Binding-site contacts:
Ligand atom C2 contacts residue ALA279 of chain 1.A at 3.4 Å (hydrophobic).
Ligand atom N7 contacts residue ASN215 of chain 1.A at 3.0 Å (h-bond).
Ligand atom C5' contacts residue THR155 of chain 1.C at 3.5 Å.
Ligand atom C2' contacts residue ASP16 of chain 1.C at 3.6 Å.
Ligand atom C8 contacts residue PHE213 of chain 1.A at 3.6 Å (hydrophobic).
Ligand atom C2' contacts residue PHE213 of chain 1.A at 3.6 Å (hydrophobic).
Ligand atom O2' contacts residue TRP50 of chain 1.C at 3.2 Å.
Ligand atom F19 contacts residue GLY158 of chain 1.C at 2.9 Å.
Ligand atom C6 contacts residue PHE254 of chain 1.A at 3.4 Å (hydrophobic).
Ligand atom N1 contacts residue ALA279 of chain 1.A at 2.8 Å (h-bond).
Ligand atom C3' contacts residue ASP16 of chain 1.C at 3.3 Å.
Ligand atom C2 contacts residue PRO78 of chain 1.C at 3.7 Å (hydrophobic).
Ligand atom C5 contacts residue TRP50 of chain 1.C at 3.5 Å (hydrophobic).
Ligand atom C5 contacts residue PHE254 of chain 1.A at 3.6 Å (hydrophobic).
Ligand atom N7 contacts residue PHE254 of chain 1.A at 3.5 Å.
Ligand atom C4' contacts residue TYR77 of chain 1.C at 3.5 Å (hydrophobic).
Ligand atom O3' contacts residue TYR77 of chain 1.C at 3.1 Å (h-bond).
Ligand atom O2' contacts residue ASP16 of chain 1.C at 2.8 Å (salt-bridge).
Ligand atom N3 contacts residue TRP50 of chain 1.C at 3.3 Å (h-bond).
Ligand atom O2' contacts residue TYR77 of chain 1.C at 3.3 Å (h-bond).
Ligand atom N3 contacts residue PHE254 of chain 1.A at 3.6 Å.
Ligand atom N3 contacts residue PRO78 of chain 1.C at 3.4 Å.
Ligand atom N1 contacts residue ARG277 of chain 1.A at 3.6 Å.
Ligand atom F19 contacts residue TYR157 of chain 1.C at 3.5 Å.
Ligand atom C4 contacts residue TRP50 of chain 1.C at 3.2 Å (hydrophobic).
Ligand atom C1' contacts residue TYR77 of chain 1.C at 3.5 Å (hydrophobic).
Ligand atom N1 contacts residue PHE254 of chain 1.A at 3.5 Å.
Ligand atom O4' contacts residue THR80 of chain 1.C at 3.6 Å.
Ligand atom N7 contacts residue PHE213 of chain 1.A at 3.6 Å.
Ligand atom N6 contacts residue ASN215 of chain 1.A at 3.0 Å (h-bond).
Ligand atom F19 contacts residue PHE156 of chain 1.C at 3.5 Å.
Ligand atom O3' contacts residue ASP16 of chain 1.C at 2.6 Å (salt-bridge).
Ligand atom N6 contacts residue PHE254 of chain 1.A at 3.4 Å.
Ligand atom N9 contacts residue TRP50 of chain 1.C at 3.5 Å (h-bond).
Ligand atom C2 contacts residue PHE254 of chain 1.A at 3.6 Å (hydrophobic).
Ligand atom C6 contacts residue ARG277 of chain 1.A at 3.7 Å.
Ligand atom N6 contacts residue ARG277 of chain 1.A at 2.8 Å (salt-bridge).
Ligand atom O2' contacts residue PRO78 of chain 1.C at 3.7 Å.
Ligand atom C4 contacts residue PHE254 of chain 1.A at 3.6 Å (hydrophobic).
Ligand atom O2' contacts residue THR76 of chain 1.C at 3.7 Å.

This small molecule binds to this protein.
Small molecule (SMILES): Nc1ncnc2c1ncn2[C@@H]1O[C@H](CF)[C@@H](O)[C@H]1O

Sequence of chain 1.C:
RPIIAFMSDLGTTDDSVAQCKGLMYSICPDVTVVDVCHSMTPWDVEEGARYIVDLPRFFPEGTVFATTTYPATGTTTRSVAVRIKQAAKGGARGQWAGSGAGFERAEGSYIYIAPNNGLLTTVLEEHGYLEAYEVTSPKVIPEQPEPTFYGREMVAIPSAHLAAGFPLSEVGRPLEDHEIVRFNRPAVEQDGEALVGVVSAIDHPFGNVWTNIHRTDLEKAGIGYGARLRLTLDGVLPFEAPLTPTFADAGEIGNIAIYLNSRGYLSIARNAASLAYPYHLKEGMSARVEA

Sequence of chain 1.A:
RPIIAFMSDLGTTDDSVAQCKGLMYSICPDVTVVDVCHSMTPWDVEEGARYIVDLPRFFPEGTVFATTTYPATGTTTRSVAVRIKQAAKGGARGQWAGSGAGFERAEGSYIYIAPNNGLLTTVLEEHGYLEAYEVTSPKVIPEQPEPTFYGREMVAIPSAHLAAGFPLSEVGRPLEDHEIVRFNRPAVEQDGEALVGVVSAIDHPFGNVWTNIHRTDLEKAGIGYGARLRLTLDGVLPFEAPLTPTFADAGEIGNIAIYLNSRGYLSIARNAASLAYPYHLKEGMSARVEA